Sequence of chain 1.E:
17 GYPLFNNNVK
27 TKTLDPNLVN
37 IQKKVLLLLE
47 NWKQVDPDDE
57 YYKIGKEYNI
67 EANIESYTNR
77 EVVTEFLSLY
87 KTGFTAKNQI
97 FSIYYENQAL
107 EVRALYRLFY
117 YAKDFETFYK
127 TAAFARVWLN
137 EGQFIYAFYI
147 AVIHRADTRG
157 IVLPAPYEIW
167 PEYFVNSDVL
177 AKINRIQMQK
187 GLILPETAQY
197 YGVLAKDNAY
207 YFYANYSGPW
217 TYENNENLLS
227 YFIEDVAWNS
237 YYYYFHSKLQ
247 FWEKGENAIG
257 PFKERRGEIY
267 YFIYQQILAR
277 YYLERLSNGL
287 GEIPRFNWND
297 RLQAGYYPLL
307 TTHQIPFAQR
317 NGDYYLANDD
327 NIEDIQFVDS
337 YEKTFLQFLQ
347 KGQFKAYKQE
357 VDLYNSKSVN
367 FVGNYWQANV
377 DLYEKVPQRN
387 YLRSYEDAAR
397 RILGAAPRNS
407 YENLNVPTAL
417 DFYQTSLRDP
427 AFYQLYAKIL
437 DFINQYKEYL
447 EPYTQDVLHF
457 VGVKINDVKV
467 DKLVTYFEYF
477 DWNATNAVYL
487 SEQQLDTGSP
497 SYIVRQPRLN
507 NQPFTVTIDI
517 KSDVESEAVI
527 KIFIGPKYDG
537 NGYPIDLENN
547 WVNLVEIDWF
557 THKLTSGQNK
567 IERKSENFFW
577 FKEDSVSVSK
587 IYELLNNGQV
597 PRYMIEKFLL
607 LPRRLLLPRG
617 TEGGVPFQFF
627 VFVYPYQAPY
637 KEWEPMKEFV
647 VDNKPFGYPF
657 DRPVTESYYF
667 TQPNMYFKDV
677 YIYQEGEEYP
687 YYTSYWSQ

Sequence of chain 1.A:
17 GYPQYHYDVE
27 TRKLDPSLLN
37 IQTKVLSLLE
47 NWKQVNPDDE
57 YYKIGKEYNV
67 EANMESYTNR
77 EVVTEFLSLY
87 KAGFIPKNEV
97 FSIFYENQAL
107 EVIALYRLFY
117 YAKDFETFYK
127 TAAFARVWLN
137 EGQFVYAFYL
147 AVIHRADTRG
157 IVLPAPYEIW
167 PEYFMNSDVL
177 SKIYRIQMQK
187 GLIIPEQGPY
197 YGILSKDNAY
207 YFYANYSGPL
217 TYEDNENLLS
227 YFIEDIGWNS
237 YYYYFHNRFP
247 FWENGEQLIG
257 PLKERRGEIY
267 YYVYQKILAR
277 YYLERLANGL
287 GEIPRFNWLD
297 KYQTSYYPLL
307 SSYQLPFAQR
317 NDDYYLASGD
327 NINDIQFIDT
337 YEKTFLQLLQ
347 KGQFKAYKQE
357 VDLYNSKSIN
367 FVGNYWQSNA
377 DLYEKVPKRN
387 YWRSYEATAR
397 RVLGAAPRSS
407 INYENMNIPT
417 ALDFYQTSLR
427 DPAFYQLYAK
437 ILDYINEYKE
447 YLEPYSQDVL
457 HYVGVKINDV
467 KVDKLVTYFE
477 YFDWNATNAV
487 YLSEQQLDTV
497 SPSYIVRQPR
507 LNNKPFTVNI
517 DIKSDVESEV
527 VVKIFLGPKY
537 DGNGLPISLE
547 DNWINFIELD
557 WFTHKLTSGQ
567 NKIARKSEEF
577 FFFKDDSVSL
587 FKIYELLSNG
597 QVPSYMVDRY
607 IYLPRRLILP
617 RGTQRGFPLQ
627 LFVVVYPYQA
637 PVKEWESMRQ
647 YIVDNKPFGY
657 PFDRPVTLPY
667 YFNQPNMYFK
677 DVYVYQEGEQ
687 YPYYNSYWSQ

A protein and the small-molecule ligand that binds it are described below.
Small molecule (SMILES): CC(=O)N[C@H]1[C@H](O[C@H]2[C@H](O)[C@@H](NC(C)=O)CO[C@@H]2CO)O[C@H](CO)[C@@H](O[C@@H]2O[C@H](CO[C@H]3O[C@H](CO)[C@@H](O)[C@H](O[C@H]4O[C@H](CO)[C@@H](O)[C@H](O)[C@@H]4O)[C@@H]3O)[C@@H](O)[C@H](O[C@H]3O[C@H](CO)[C@@H](O)[C@H](O)[C@@H]3O[C@H]3O[C@H](CO)[C@@H](O)[C@H](O)[C@@H]3O)[C@@H]2O)[C@@H]1O

Sequence of chain 1.D:
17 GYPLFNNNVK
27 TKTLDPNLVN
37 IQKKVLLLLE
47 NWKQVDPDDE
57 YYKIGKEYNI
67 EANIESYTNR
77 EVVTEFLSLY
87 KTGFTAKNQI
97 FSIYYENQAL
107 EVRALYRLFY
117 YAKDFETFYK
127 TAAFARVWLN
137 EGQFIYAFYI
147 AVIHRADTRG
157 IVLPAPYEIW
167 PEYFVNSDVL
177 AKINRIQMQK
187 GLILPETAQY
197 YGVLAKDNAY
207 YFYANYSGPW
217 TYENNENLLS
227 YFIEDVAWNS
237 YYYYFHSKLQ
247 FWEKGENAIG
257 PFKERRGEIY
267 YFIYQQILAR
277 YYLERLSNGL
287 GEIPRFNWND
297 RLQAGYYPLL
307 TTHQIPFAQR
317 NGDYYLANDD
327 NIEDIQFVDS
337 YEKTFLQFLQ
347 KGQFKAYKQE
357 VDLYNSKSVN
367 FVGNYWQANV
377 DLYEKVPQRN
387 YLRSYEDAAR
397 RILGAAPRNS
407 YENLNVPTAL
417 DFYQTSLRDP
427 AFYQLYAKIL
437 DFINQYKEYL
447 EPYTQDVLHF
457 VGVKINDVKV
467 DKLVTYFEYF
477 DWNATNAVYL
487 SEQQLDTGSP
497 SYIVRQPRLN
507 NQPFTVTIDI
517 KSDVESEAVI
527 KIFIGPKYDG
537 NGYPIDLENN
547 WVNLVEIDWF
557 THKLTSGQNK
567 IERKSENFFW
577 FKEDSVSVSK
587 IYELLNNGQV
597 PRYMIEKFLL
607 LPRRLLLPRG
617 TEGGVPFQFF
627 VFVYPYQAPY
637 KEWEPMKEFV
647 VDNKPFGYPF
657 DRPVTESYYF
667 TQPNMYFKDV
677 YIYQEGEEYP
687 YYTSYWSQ

Binding-site contacts:
Ligand atom C6 contacts residue TRP694 of chain 1.A at 3.9 Å (hydrophobic).
Ligand atom C7 contacts residue ASN211 of chain 1.A at 3.3 Å.
Ligand atom N2 contacts residue ASN691 of chain 1.A at 2.9 Å (h-bond).
Ligand atom C8 contacts residue SER692 of chain 1.A at 3.7 Å.
Ligand atom C3 contacts residue ASN691 of chain 1.A at 3.5 Å.
Ligand atom O5 contacts residue SER692 of chain 1.A at 3.6 Å.
Ligand atom O4 contacts residue PHE90 of chain 1.D at 2.8 Å (h-bond).
Ligand atom C4 contacts residue PHE90 of chain 1.D at 3.7 Å (hydrophobic).
Ligand atom O6 contacts residue PHE90 of chain 1.D at 2.7 Å (h-bond).
Ligand atom C6 contacts residue ALA92 of chain 1.D at 3.6 Å (hydrophobic).
Ligand atom O4 contacts residue TRP694 of chain 1.A at 3.9 Å.
Ligand atom O7 contacts residue ASN211 of chain 1.A at 3.4 Å (h-bond).
Ligand atom O5 contacts residue ASN211 of chain 1.A at 2.4 Å (h-bond).
Ligand atom O4 contacts residue SER663 of chain 1.E at 3.9 Å.
Ligand atom O6 contacts residue SER692 of chain 1.A at 3.7 Å.
Ligand atom O7 contacts residue TYR690 of chain 1.A at 3.9 Å.
Ligand atom O3 contacts residue GLY89 of chain 1.D at 3.6 Å.
Ligand atom C6 contacts residue PHE90 of chain 1.D at 3.7 Å (hydrophobic).
Ligand atom C2 contacts residue ASN691 of chain 1.A at 3.4 Å.
Ligand atom C5 contacts residue ASN211 of chain 1.A at 3.7 Å.
Ligand atom C3 contacts residue ASN211 of chain 1.A at 3.8 Å.
Ligand atom O6 contacts residue THR91 of chain 1.D at 3.5 Å.
Ligand atom O3 contacts residue SER692 of chain 1.A at 3.7 Å.
Ligand atom O6 contacts residue ALA92 of chain 1.D at 3.2 Å (h-bond).
Ligand atom C5 contacts residue TYR689 of chain 1.A at 3.3 Å (hydrophobic).
Ligand atom O5 contacts residue TYR689 of chain 1.A at 3.8 Å.
Ligand atom O3 contacts residue SER663 of chain 1.E at 3.8 Å.
Ligand atom C5 contacts residue TRP694 of chain 1.A at 3.8 Å (hydrophobic).
Ligand atom C8 contacts residue TYR209 of chain 1.A at 3.0 Å (hydrophobic).
Ligand atom C1 contacts residue ASN691 of chain 1.A at 3.3 Å.
Ligand atom O4 contacts residue GLY89 of chain 1.D at 3.5 Å.
Ligand atom O4 contacts residue SER692 of chain 1.A at 3.8 Å.
Ligand atom N2 contacts residue ASN211 of chain 1.A at 2.9 Å (h-bond).
Ligand atom O2 contacts residue SER663 of chain 1.E at 3.6 Å.
Ligand atom C2 contacts residue ASN211 of chain 1.A at 2.5 Å.
Ligand atom O6 contacts residue TRP694 of chain 1.A at 3.2 Å.
Ligand atom C8 contacts residue SER695 of chain 1.A at 3.7 Å.
Ligand atom C1 contacts residue ASN211 of chain 1.A at 1.4 Å.
Ligand atom C4 contacts residue SER663 of chain 1.E at 3.5 Å.
Ligand atom C1 contacts residue TYR689 of chain 1.A at 3.7 Å (hydrophobic).